Sequence of chain 1.A:
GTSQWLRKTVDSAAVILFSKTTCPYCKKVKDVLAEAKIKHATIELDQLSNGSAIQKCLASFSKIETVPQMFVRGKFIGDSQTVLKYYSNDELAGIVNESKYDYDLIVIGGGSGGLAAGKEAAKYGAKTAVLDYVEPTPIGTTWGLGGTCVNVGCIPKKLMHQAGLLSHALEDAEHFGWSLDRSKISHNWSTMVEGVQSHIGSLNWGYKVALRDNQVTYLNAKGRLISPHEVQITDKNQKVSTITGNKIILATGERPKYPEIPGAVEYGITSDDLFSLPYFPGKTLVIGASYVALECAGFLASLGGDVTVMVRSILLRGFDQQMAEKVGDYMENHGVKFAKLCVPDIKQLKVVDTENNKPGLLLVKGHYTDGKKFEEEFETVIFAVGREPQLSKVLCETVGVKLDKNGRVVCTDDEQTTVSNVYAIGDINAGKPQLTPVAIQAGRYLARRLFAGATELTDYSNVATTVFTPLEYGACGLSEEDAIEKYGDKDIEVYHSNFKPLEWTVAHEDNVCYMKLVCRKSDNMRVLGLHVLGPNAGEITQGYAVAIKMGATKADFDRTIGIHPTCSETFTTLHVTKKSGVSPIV

Binding-site contacts:
Ligand atom N2 contacts residue GLN168 of chain 2.A at 2.8 Å (h-bond).
Ligand atom C3 contacts residue ALA175 of chain 2.A at 3.6 Å (hydrophobic).
Ligand atom N2 contacts residue ASN544 of chain 2.A at 4.4 Å.
Ligand atom C6 contacts residue GVY1 of chain 2.C at 3.7 Å.
Ligand atom C7 contacts residue LEU171 of chain 2.A at 4.3 Å (hydrophobic).
Ligand atom S1 contacts residue GVY1 of chain 2.C at 3.0 Å.
Ligand atom N2 contacts residue LEU171 of chain 2.A at 3.5 Å.
Ligand atom C2 contacts residue ALA175 of chain 2.A at 3.4 Å (hydrophobic).
Ligand atom O1 contacts residue HIS174 of chain 2.A at 3.6 Å.
Ligand atom C8 contacts residue ASN544 of chain 2.A at 4.5 Å.
Ligand atom C2 contacts residue GVY1 of chain 2.C at 3.6 Å.
Ligand atom O1 contacts residue ASP178 of chain 2.A at 3.0 Å (salt-bridge).
Ligand atom C3 contacts residue HIS174 of chain 2.A at 4.2 Å.
Ligand atom C4 contacts residue LEU171 of chain 2.A at 3.4 Å (hydrophobic).
Ligand atom C7 contacts residue GLN168 of chain 2.A at 3.9 Å.
Ligand atom S1 contacts residue GLN168 of chain 2.A at 4.0 Å.
Ligand atom O1 contacts residue ALA175 of chain 2.A at 3.4 Å (h-bond).
Ligand atom C7 contacts residue GVY1 of chain 2.C at 3.9 Å.
Ligand atom N1 contacts residue LEU171 of chain 2.A at 3.1 Å.
Ligand atom C3 contacts residue LEU171 of chain 2.A at 4.0 Å (hydrophobic).
Ligand atom C5 contacts residue LEU171 of chain 2.A at 3.4 Å (hydrophobic).
Ligand atom N3 contacts residue GLN168 of chain 2.A at 4.0 Å.
Ligand atom C6 contacts residue LEU171 of chain 2.A at 4.2 Å (hydrophobic).
Ligand atom C4 contacts residue ALA175 of chain 2.A at 4.2 Å (hydrophobic).
Ligand atom N3 contacts residue ASN544 of chain 1.A at 4.1 Å.
Ligand atom N1 contacts residue GLN168 of chain 2.A at 3.2 Å (h-bond).
Ligand atom C1 contacts residue ALA175 of chain 2.A at 3.9 Å (hydrophobic).
Ligand atom C3 contacts residue ASP178 of chain 2.A at 4.3 Å.
Ligand atom C8 contacts residue GLN168 of chain 2.A at 3.4 Å.
Ligand atom C1 contacts residue GVY1 of chain 2.C at 3.0 Å.
Ligand atom N3 contacts residue GLU510 of chain 1.A at 3.9 Å.

A protein and the small-molecule ligand that binds it are described below.
Small molecule (SMILES): Nc1nnc(-c2ccc(O)cc2)s1

Sequence of chain 2.A:
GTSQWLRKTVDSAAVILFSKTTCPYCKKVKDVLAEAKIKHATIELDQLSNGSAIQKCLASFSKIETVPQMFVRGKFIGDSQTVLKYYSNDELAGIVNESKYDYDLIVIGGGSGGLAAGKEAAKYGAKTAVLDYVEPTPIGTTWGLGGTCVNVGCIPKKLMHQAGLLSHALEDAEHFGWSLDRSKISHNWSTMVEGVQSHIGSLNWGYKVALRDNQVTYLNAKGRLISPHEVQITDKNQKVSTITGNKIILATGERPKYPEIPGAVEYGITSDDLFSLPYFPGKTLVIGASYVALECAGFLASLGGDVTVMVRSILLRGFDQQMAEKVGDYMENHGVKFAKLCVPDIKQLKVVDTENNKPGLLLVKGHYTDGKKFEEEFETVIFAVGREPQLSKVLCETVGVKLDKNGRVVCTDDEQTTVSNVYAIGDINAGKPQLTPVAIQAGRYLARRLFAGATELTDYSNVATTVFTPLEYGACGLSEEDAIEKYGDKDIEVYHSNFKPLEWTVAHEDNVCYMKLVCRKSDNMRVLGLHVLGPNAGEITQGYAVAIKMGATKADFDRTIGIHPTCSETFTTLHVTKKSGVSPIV